A protein and the small-molecule ligand that binds it are described below.
Small molecule (SMILES): O=c1ccc2c([nH]1)CCC[C@@H]2NCCCCCCCCCCNc1c2c(nc3ccccc13)CCCC2

Binding-site contacts:
Ligand atom N10 contacts residue SER286 of chain 1.A at 3.4 Å (h-bond).
Ligand atom C34 contacts residue HIS440 of chain 1.A at 3.6 Å.
Ligand atom C32 contacts residue PHE330 of chain 1.A at 3.7 Å (hydrophobic).
Ligand atom C33 contacts residue PHE330 of chain 1.A at 3.4 Å (hydrophobic).
Ligand atom N27 contacts residue HIS440 of chain 1.A at 2.9 Å (h-bond).
Ligand atom C30 contacts residue TRP84 of chain 1.A at 3.6 Å (hydrophobic).
Ligand atom C26 contacts residue HIS440 of chain 1.A at 3.7 Å.
Ligand atom C25 contacts residue TRP84 of chain 1.A at 3.4 Å (hydrophobic).
Ligand atom O11 contacts residue PHE288 of chain 1.A at 3.2 Å (h-bond).
Ligand atom C32 contacts residue TRP432 of chain 1.A at 3.7 Å (hydrophobic).
Ligand atom C26 contacts residue TRP84 of chain 1.A at 3.4 Å (hydrophobic).
Ligand atom N27 contacts residue TRP84 of chain 1.A at 3.7 Å.
Ligand atom C7 contacts residue TYR334 of chain 1.A at 3.6 Å (hydrophobic).
Ligand atom C29 contacts residue TRP84 of chain 1.A at 3.7 Å (hydrophobic).
Ligand atom C24 contacts residue TRP84 of chain 1.A at 3.5 Å (hydrophobic).
Ligand atom C35 contacts residue GLU199 of chain 1.A at 3.4 Å.
Ligand atom C36 contacts residue TRP84 of chain 1.A at 3.8 Å (hydrophobic).
Ligand atom C14 contacts residue TYR70 of chain 1.A at 3.7 Å (hydrophobic).
Ligand atom C22 contacts residue TYR121 of chain 1.A at 3.7 Å (hydrophobic).
Ligand atom C33 contacts residue TRP84 of chain 1.A at 3.8 Å (hydrophobic).
Ligand atom C33 contacts residue HIS440 of chain 1.A at 3.6 Å.
Ligand atom C26 contacts residue PHE330 of chain 1.A at 3.5 Å (hydrophobic).
Ligand atom C19 contacts residue TYR334 of chain 1.A at 3.7 Å (hydrophobic).
Ligand atom C15 contacts residue TRP279 of chain 1.A at 3.8 Å (hydrophobic).
Ligand atom C19 contacts residue TYR121 of chain 1.A at 3.4 Å (hydrophobic).
Ligand atom C6 contacts residue SER286 of chain 1.A at 3.7 Å.
Ligand atom O11 contacts residue ILE287 of chain 1.A at 3.7 Å.
Ligand atom C33 contacts residue ILE439 of chain 1.A at 3.7 Å (hydrophobic).
Ligand atom C7 contacts residue GLY335 of chain 1.A at 3.7 Å.
Ligand atom C28 contacts residue PHE330 of chain 1.A at 3.7 Å (hydrophobic).
Ligand atom C20 contacts residue TYR121 of chain 1.A at 3.3 Å (hydrophobic).
Ligand atom C5 contacts residue SER286 of chain 1.A at 3.5 Å.
Ligand atom N27 contacts residue PHE330 of chain 1.A at 3.4 Å.
Ligand atom C33 contacts residue TYR442 of chain 1.A at 3.7 Å (hydrophobic).
Ligand atom C31 contacts residue TRP432 of chain 1.A at 3.5 Å (hydrophobic).
Ligand atom C21 contacts residue TYR121 of chain 1.A at 3.8 Å (hydrophobic).
Ligand atom C17 contacts residue TRP279 of chain 1.A at 3.8 Å (hydrophobic).
Ligand atom C8 contacts residue GLY335 of chain 1.A at 3.6 Å.
Ligand atom N23 contacts residue TRP84 of chain 1.A at 3.8 Å.
Ligand atom C28 contacts residue HIS440 of chain 1.A at 3.7 Å.

Sequence of chain 1.A:
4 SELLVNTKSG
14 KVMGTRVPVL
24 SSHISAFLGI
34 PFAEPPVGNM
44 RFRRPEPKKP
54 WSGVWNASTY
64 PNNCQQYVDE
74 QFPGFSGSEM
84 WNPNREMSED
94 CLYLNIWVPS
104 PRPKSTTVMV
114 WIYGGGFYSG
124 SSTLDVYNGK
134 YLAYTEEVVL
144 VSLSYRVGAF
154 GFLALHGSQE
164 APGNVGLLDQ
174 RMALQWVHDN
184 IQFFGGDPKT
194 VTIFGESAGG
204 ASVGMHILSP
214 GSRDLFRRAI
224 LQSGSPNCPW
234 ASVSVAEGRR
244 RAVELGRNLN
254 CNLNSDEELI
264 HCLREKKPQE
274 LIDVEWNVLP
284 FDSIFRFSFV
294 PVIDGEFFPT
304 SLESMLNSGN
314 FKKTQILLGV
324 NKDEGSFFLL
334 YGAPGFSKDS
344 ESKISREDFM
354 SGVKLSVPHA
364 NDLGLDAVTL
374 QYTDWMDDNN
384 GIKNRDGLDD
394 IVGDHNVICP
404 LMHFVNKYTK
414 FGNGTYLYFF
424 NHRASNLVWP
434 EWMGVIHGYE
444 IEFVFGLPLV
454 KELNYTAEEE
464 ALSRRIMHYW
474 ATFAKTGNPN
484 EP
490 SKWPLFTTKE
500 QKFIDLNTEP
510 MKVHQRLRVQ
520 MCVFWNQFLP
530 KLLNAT